A protein and the small-molecule ligand that binds it are described below.
Small molecule (SMILES): O=C(O)COc1cc(F)ccc1C(=S)NCc1ccc(Br)cc1F

Sequence of chain 1.A:
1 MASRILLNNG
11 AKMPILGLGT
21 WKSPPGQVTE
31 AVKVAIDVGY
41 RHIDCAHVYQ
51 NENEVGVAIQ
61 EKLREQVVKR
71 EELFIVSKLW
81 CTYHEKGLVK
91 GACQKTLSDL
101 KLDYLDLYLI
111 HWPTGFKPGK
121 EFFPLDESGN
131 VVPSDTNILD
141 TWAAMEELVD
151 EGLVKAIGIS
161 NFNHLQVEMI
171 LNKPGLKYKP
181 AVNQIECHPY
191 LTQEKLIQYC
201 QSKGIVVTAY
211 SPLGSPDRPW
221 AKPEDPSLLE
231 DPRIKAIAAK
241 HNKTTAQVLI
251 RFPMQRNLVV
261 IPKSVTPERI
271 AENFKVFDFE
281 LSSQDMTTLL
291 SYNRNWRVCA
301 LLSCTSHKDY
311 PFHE

Binding-site contacts:
Ligand atom O34 contacts residue TRP112 of chain 1.A at 3.2 Å (h-bond).
Ligand atom C2 contacts residue FID1 of chain 1.E at 0.4 Å.
Ligand atom F9 contacts residue VAL48 of chain 1.A at 2.9 Å.
Ligand atom C20 contacts residue TRP21 of chain 1.A at 3.5 Å (hydrophobic).
Ligand atom N17 contacts residue FID1 of chain 1.E at 0.4 Å.
Ligand atom C32 contacts residue FID1 of chain 1.E at 0.6 Å.
Ligand atom C3 contacts residue FID1 of chain 1.E at 0.3 Å.
Ligand atom C28 contacts residue TRP112 of chain 1.A at 3.4 Å (hydrophobic).
Ligand atom C7 contacts residue FID1 of chain 1.E at 0.3 Å.
Ligand atom C2 contacts residue TRP21 of chain 1.A at 3.1 Å (hydrophobic).
Ligand atom C6 contacts residue FID1 of chain 1.E at 0.4 Å.
Ligand atom BR8 contacts residue THR114 of chain 1.A at 2.9 Å.
Ligand atom C5 contacts residue FID1 of chain 1.E at 0.3 Å.
Ligand atom C20 contacts residue FID1 of chain 1.E at 0.2 Å.
Ligand atom C26 contacts residue FID1 of chain 1.E at 3.1 Å.
Ligand atom F14 contacts residue ALA300 of chain 1.A at 2.9 Å.
Ligand atom O33 contacts residue TYR49 of chain 1.A at 2.9 Å (h-bond).
Ligand atom C11 contacts residue FID1 of chain 1.E at 0.2 Å.
Ligand atom O15 contacts residue TRP21 of chain 1.A at 3.3 Å.
Ligand atom C27 contacts residue TRP112 of chain 1.A at 3.3 Å (hydrophobic).
Ligand atom O33 contacts residue HIS111 of chain 1.A at 2.6 Å (h-bond).
Ligand atom C27 contacts residue FID1 of chain 1.E at 2.7 Å.
Ligand atom C24 contacts residue TRP112 of chain 1.A at 3.3 Å (hydrophobic).
Ligand atom F14 contacts residue FID1 of chain 1.E at 2.1 Å.
Ligand atom C32 contacts residue HIS111 of chain 1.A at 3.3 Å.
Ligand atom S16 contacts residue FID1 of chain 1.E at 1.8 Å (h-bond).
Ligand atom O33 contacts residue FID1 of chain 1.E at 0.8 Å (h-bond).
Ligand atom C4 contacts residue FID1 of chain 1.E at 0.4 Å.
Ligand atom F9 contacts residue FID1 of chain 1.E at 0.3 Å.
Ligand atom C13 contacts residue FID1 of chain 1.E at 0.9 Å.
Ligand atom F14 contacts residue TRP112 of chain 1.A at 3.2 Å.
Ligand atom O34 contacts residue FID1 of chain 1.E at 0.3 Å.
Ligand atom C32 contacts residue NDP1 of chain 1.C at 3.5 Å.
Ligand atom F14 contacts residue CYS299 of chain 1.A at 3.5 Å.
Ligand atom O33 contacts residue NDP1 of chain 1.C at 3.1 Å.
Ligand atom O34 contacts residue HIS111 of chain 1.A at 3.4 Å (h-bond).
Ligand atom C24 contacts residue FID1 of chain 1.E at 2.3 Å.
Ligand atom O15 contacts residue FID1 of chain 1.E at 0.9 Å.
Ligand atom C25 contacts residue TRP112 of chain 1.A at 3.5 Å (hydrophobic).
Ligand atom F14 contacts residue LEU301 of chain 1.A at 3.3 Å.